This small molecule binds to this protein.
Small molecule (SMILES): Oc1ccc(F)cc1O

Sequence of chain 3.E:
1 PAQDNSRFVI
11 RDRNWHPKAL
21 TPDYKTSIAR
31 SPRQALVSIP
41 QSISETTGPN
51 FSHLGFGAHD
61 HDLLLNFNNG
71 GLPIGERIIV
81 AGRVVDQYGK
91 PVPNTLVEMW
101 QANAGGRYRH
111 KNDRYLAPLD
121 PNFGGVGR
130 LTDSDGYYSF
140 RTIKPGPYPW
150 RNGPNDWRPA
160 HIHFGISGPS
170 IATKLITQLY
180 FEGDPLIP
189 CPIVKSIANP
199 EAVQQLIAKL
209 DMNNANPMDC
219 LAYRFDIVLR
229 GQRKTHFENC

Sequence of chain 3.D:
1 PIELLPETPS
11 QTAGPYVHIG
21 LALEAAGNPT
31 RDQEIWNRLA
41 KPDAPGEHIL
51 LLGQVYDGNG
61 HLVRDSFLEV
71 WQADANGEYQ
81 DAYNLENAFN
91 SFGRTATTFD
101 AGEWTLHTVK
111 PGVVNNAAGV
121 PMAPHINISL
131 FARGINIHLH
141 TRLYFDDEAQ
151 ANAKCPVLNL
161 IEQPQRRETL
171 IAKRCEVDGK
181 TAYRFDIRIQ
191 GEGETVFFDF

Binding-site contacts:
Ligand atom C4 contacts residue TYR16 of chain 3.D at 3.8 Å (hydrophobic).
Ligand atom O7 contacts residue HIS162 of chain 3.E at 3.6 Å.
Ligand atom F9 contacts residue TYR16 of chain 3.D at 3.5 Å.
Ligand atom O8 contacts residue HIS162 of chain 3.E at 3.2 Å (h-bond).
Ligand atom C6 contacts residue TYR147 of chain 3.E at 3.9 Å (hydrophobic).
Ligand atom C5 contacts residue TRP149 of chain 3.E at 4.0 Å (hydrophobic).
Ligand atom C1 contacts residue FE1 of chain 3.U at 2.8 Å.
Ligand atom C1 contacts residue TYR147 of chain 3.E at 4.2 Å (hydrophobic).
Ligand atom C1 contacts residue TYR108 of chain 3.E at 4.2 Å (hydrophobic).
Ligand atom O8 contacts residue PRO15 of chain 3.D at 4.4 Å.
Ligand atom C2 contacts residue PRO15 of chain 3.D at 3.9 Å (hydrophobic).
Ligand atom O8 contacts residue TYR16 of chain 3.D at 3.8 Å.
Ligand atom F9 contacts residue PRO15 of chain 3.D at 3.0 Å.
Ligand atom O8 contacts residue HIS160 of chain 3.E at 4.2 Å.
Ligand atom C3 contacts residue TYR108 of chain 3.E at 4.5 Å (hydrophobic).
Ligand atom C2 contacts residue TYR16 of chain 3.D at 4.0 Å (hydrophobic).
Ligand atom C3 contacts residue TYR16 of chain 3.D at 3.3 Å (hydrophobic).
Ligand atom C5 contacts residue TYR147 of chain 3.E at 3.6 Å (hydrophobic).
Ligand atom C4 contacts residue PRO15 of chain 3.D at 3.4 Å (hydrophobic).
Ligand atom O7 contacts residue ARG157 of chain 3.E at 2.8 Å (salt-bridge).
Ligand atom O7 contacts residue FE1 of chain 3.U at 2.0 Å.
Ligand atom C6 contacts residue ARG157 of chain 3.E at 3.6 Å.
Ligand atom C2 contacts residue TYR108 of chain 3.E at 3.9 Å (hydrophobic).
Ligand atom O7 contacts residue TYR108 of chain 3.E at 3.7 Å.
Ligand atom C4 contacts residue TYR147 of chain 3.E at 3.5 Å (hydrophobic).
Ligand atom C6 contacts residue FE1 of chain 3.U at 4.1 Å.
Ligand atom C1 contacts residue HIS160 of chain 3.E at 4.2 Å.
Ligand atom F9 contacts residue TYR147 of chain 3.E at 3.7 Å.
Ligand atom C5 contacts residue PRO15 of chain 3.D at 4.3 Å (hydrophobic).
Ligand atom C3 contacts residue TYR147 of chain 3.E at 4.0 Å (hydrophobic).
Ligand atom C1 contacts residue HIS162 of chain 3.E at 4.4 Å.
Ligand atom C3 contacts residue PRO15 of chain 3.D at 3.3 Å (hydrophobic).
Ligand atom C2 contacts residue FE1 of chain 3.U at 2.8 Å.
Ligand atom O8 contacts residue FE1 of chain 3.U at 2.1 Å.
Ligand atom O7 contacts residue HIS160 of chain 3.E at 2.9 Å (h-bond).
Ligand atom O8 contacts residue TYR108 of chain 3.E at 3.1 Å (h-bond).
Ligand atom C2 contacts residue HIS162 of chain 3.E at 4.2 Å.
Ligand atom C3 contacts residue FE1 of chain 3.U at 4.1 Å.
Ligand atom C1 contacts residue ARG157 of chain 3.E at 3.9 Å.